Binding-site contacts:
Ligand atom O1B contacts residue ARG84 of chain 1.B at 2.8 Å (salt-bridge).
Ligand atom C2D contacts residue ARG271 of chain 1.B at 3.5 Å.
Ligand atom O2D contacts residue ASP248 of chain 1.B at 2.7 Å (salt-bridge).
Ligand atom O3' contacts residue NAD1 of chain 1.G at 3.2 Å.
Ligand atom O3' contacts residue TYR146 of chain 1.B at 2.8 Å (h-bond).
Ligand atom O4D contacts residue VAL189 of chain 1.B at 3.4 Å.
Ligand atom C1D contacts residue ASP248 of chain 1.B at 3.3 Å.
Ligand atom N3 contacts residue PHE206 of chain 1.B at 3.6 Å.
Ligand atom C4 contacts residue PHE206 of chain 1.B at 3.5 Å (hydrophobic).
Ligand atom O3' contacts residue SER121 of chain 1.B at 2.9 Å (h-bond).
Ligand atom O1A contacts residue ARG271 of chain 1.B at 3.3 Å (salt-bridge).
Ligand atom O4 contacts residue ARG204 of chain 1.B at 3.5 Å (salt-bridge).
Ligand atom O2D contacts residue PHE206 of chain 1.B at 3.6 Å.
Ligand atom O3D contacts residue ASP248 of chain 1.B at 2.6 Å (salt-bridge).
Ligand atom O1A contacts residue ARG84 of chain 1.B at 2.9 Å (salt-bridge).
Ligand atom C6' contacts residue ILE81 of chain 1.B at 3.6 Å (hydrophobic).
Ligand atom O2A contacts residue VAL189 of chain 1.B at 2.9 Å (h-bond).
Ligand atom C4D contacts residue ASP248 of chain 1.B at 3.5 Å.
Ligand atom C4' contacts residue NAD1 of chain 1.G at 3.5 Å.
Ligand atom O2' contacts residue SER121 of chain 1.B at 3.6 Å.
Ligand atom O4D contacts residue ASP248 of chain 1.B at 3.4 Å (salt-bridge).
Ligand atom O2A contacts residue GLY188 of chain 1.B at 3.0 Å (h-bond).
Ligand atom O3D contacts residue ARG213 of chain 1.B at 3.5 Å.
Ligand atom O2B contacts residue ARG213 of chain 1.B at 2.8 Å (salt-bridge).
Ligand atom C2D contacts residue ASP248 of chain 1.B at 3.4 Å.
Ligand atom O6' contacts residue ALA187 of chain 1.B at 3.6 Å.
Ligand atom O4' contacts residue ILE81 of chain 1.B at 2.9 Å (h-bond).
Ligand atom O2B contacts residue ASN175 of chain 1.B at 3.1 Å (h-bond).
Ligand atom O5' contacts residue ILE81 of chain 1.B at 3.5 Å (h-bond).
Ligand atom C5D contacts residue ASN175 of chain 1.B at 3.6 Å.
Ligand atom C1' contacts residue VAL83 of chain 1.B at 3.6 Å (hydrophobic).
Ligand atom O2 contacts residue ASP248 of chain 1.B at 3.5 Å (salt-bridge).
Ligand atom C2' contacts residue TYR146 of chain 1.B at 3.5 Å (hydrophobic).
Ligand atom O2 contacts residue VAL205 of chain 1.B at 3.6 Å.
Ligand atom C3D contacts residue ASP248 of chain 1.B at 3.4 Å.
Ligand atom O3A contacts residue ASN175 of chain 1.B at 3.5 Å (h-bond).
Ligand atom C5 contacts residue PHE206 of chain 1.B at 3.6 Å (hydrophobic).
Ligand atom N1 contacts residue VAL189 of chain 1.B at 3.5 Å.
Ligand atom N3 contacts residue ARG204 of chain 1.B at 2.9 Å (salt-bridge).
Ligand atom O4' contacts residue TYR146 of chain 1.B at 2.9 Å (h-bond).

This protein binds this small molecule.
Small molecule (SMILES): O=c1ccn([C@@H]2O[C@H](CO[P](=O)(O)O[P](=O)(O)O[C@H]3O[C@H](CO)[C@H](O)[C@H](O)[C@H]3O)[C@@H](O)[C@H]2O)c(=O)[nH]1

Sequence of chain 1.B:
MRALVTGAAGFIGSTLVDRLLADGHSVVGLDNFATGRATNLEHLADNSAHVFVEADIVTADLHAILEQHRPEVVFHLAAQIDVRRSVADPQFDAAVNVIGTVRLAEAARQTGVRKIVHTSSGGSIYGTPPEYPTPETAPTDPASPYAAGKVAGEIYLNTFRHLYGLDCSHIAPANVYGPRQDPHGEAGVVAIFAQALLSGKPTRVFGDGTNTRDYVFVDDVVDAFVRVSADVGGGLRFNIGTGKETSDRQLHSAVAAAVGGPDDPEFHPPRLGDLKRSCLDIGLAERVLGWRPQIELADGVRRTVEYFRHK